Binding-site contacts:
Ligand atom C2 contacts residue ASN107 of chain 1.D at 2.5 Å.
Ligand atom O5 contacts residue GLU110 of chain 1.D at 3.5 Å (salt-bridge).
Ligand atom C5 contacts residue GLU110 of chain 1.D at 4.2 Å.
Ligand atom C7 contacts residue ASN107 of chain 1.D at 3.4 Å.
Ligand atom C3 contacts residue ASN107 of chain 1.D at 3.8 Å.
Ligand atom C1 contacts residue ASN107 of chain 1.D at 1.5 Å.
Ligand atom C8 contacts residue SER109 of chain 1.D at 4.0 Å.
Ligand atom O5 contacts residue ASN107 of chain 1.D at 2.4 Å (h-bond).
Ligand atom N2 contacts residue SER109 of chain 1.D at 4.1 Å.
Ligand atom C8 contacts residue ASN107 of chain 1.D at 4.0 Å.
Ligand atom C1 contacts residue GLU110 of chain 1.D at 3.8 Å.
Ligand atom C5 contacts residue ASN107 of chain 1.D at 3.7 Å.
Ligand atom N2 contacts residue ASN107 of chain 1.D at 2.9 Å (h-bond).
Ligand atom C4 contacts residue ASN107 of chain 1.D at 4.2 Å.
Ligand atom O7 contacts residue ASN107 of chain 1.D at 3.6 Å.

Sequence of chain 1.D:
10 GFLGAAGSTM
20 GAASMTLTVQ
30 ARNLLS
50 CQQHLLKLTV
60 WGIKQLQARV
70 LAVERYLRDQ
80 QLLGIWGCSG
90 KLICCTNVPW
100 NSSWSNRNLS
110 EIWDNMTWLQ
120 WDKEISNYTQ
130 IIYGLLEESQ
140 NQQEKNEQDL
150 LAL

This protein binds this small molecule.
Small molecule (SMILES): CC(=O)N[C@@H]1[C@@H](O)[C@H](O)[C@@H](CO)O[C@H]1O